Binding-site contacts:
Ligand atom O7 contacts residue ASN380 of chain 1.A at 3.3 Å (h-bond).
Ligand atom C5 contacts residue ASN380 of chain 1.A at 3.8 Å.
Ligand atom C8 contacts residue NAG1 of chain 1.NA at 3.2 Å.
Ligand atom O7 contacts residue NAG1 of chain 1.NA at 3.9 Å.
Ligand atom C7 contacts residue NAG1 of chain 1.NA at 4.1 Å.
Ligand atom C1 contacts residue ASN380 of chain 1.A at 1.5 Å.
Ligand atom C4 contacts residue ASN380 of chain 1.A at 4.4 Å.
Ligand atom O5 contacts residue SER382 of chain 1.A at 4.4 Å.
Ligand atom C1 contacts residue SER382 of chain 1.A at 3.8 Å.
Ligand atom C2 contacts residue ASN380 of chain 1.A at 2.6 Å.
Ligand atom O7 contacts residue GLN357 of chain 1.A at 3.9 Å.
Ligand atom O7 contacts residue THR367 of chain 1.A at 4.4 Å.
Ligand atom C8 contacts residue THR367 of chain 1.A at 3.7 Å.
Ligand atom O5 contacts residue ASN380 of chain 1.A at 2.5 Å (h-bond).
Ligand atom C7 contacts residue ASN380 of chain 1.A at 3.3 Å.
Ligand atom C3 contacts residue ASN380 of chain 1.A at 3.9 Å.
Ligand atom C8 contacts residue ASN380 of chain 1.A at 3.9 Å.
Ligand atom C8 contacts residue THR366 of chain 1.A at 3.2 Å.
Ligand atom N2 contacts residue ASN380 of chain 1.A at 2.9 Å (h-bond).

This small molecule binds to this protein.
Small molecule (SMILES): CC(=O)N[C@H]1[C@H](O[C@H]2[C@H](O)[C@@H](NC(C)=O)CO[C@@H]2CO)O[C@H](CO)[C@@H](O)[C@@H]1O

Sequence of chain 1.A:
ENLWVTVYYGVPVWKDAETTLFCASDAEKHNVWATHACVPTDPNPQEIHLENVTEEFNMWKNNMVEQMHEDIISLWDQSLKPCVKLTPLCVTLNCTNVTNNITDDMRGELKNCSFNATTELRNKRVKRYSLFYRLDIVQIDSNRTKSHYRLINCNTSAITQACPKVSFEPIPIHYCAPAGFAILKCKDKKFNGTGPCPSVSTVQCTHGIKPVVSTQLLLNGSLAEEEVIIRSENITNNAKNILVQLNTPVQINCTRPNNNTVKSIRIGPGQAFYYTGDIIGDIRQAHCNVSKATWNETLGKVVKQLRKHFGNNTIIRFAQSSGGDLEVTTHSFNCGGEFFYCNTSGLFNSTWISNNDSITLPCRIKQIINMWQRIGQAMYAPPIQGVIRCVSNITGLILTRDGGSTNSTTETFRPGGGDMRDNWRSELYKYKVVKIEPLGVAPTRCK